Binding-site contacts:
Ligand atom O7 contacts residue ASN655 of chain 1.A at 3.8 Å.
Ligand atom O5 contacts residue ASN655 of chain 1.A at 2.4 Å (h-bond).
Ligand atom N2 contacts residue ASN655 of chain 1.A at 2.9 Å (h-bond).
Ligand atom C8 contacts residue TYR653 of chain 1.A at 3.8 Å (hydrophobic).
Ligand atom C5 contacts residue ASN655 of chain 1.A at 3.7 Å.
Ligand atom C1 contacts residue ASN655 of chain 1.A at 1.4 Å.
Ligand atom C4 contacts residue ASN655 of chain 1.A at 4.2 Å.
Ligand atom C3 contacts residue ASN655 of chain 1.A at 3.8 Å.
Ligand atom C7 contacts residue ASN655 of chain 1.A at 3.5 Å.
Ligand atom C2 contacts residue ASN655 of chain 1.A at 2.4 Å.

Sequence of chain 1.A:
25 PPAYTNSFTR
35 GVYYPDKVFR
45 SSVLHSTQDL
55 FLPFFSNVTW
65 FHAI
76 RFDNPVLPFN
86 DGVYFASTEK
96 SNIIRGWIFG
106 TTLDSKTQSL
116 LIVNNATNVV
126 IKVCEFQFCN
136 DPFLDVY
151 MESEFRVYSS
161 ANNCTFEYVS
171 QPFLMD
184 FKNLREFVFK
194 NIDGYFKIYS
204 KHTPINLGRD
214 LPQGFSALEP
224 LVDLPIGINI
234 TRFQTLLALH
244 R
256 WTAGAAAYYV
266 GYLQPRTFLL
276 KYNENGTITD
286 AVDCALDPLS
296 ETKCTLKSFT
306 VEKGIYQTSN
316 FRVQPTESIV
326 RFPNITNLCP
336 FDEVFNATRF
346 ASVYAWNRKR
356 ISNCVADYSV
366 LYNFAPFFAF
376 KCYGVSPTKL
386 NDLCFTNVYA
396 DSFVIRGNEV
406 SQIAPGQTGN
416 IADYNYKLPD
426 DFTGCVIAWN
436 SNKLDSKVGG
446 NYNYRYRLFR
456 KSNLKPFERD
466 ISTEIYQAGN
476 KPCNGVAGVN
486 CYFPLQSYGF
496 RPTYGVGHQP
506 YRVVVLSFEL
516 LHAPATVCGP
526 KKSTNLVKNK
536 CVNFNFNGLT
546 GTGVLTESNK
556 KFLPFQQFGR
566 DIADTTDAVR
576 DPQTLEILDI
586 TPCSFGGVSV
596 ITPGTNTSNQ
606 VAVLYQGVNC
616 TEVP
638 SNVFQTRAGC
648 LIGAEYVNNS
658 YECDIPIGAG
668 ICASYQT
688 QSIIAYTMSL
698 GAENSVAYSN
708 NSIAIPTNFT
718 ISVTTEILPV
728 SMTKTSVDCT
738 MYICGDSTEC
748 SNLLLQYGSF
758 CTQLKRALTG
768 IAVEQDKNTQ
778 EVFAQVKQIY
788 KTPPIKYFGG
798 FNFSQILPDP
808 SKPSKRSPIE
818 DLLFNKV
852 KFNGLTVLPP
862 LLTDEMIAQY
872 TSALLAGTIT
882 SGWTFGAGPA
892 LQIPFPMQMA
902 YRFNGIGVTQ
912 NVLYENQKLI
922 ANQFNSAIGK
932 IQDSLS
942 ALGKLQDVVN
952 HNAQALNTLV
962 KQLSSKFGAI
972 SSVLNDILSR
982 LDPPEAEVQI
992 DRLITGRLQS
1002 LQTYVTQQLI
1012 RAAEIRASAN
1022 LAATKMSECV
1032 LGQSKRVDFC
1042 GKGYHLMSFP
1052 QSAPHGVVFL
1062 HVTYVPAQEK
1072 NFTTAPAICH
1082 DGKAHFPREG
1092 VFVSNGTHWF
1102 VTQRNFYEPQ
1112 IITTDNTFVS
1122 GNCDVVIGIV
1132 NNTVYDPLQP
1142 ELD

The small molecule below binds the protein below.
Small molecule (SMILES): CC(=O)N[C@@H]1[C@@H](O)[C@H](O)[C@@H](CO)O[C@H]1O